The small molecule below binds the protein below.
Small molecule (SMILES): O=P(O)(O)OC[C@H]1O[C@H](O[P](=O)([O-])O)[C@H](O)[C@@H](O)[C@@H]1O

Binding-site contacts:
Ligand atom O1X contacts residue ASP8 of chain 1.A at 2.6 Å (salt-bridge).
Ligand atom O5 contacts residue ALA115 of chain 1.A at 3.6 Å.
Ligand atom O1 contacts residue SER114 of chain 1.A at 3.7 Å.
Ligand atom C6 contacts residue ALA115 of chain 1.A at 3.6 Å (hydrophobic).
Ligand atom O3P contacts residue ARG49 of chain 1.A at 2.9 Å (salt-bridge).
Ligand atom O3X contacts residue ASP8 of chain 1.A at 2.8 Å (salt-bridge).
Ligand atom O6 contacts residue SER116 of chain 1.A at 3.3 Å.
Ligand atom O4 contacts residue VAL47 of chain 1.A at 2.8 Å (h-bond).
Ligand atom C5 contacts residue VAL47 of chain 1.A at 3.2 Å (hydrophobic).
Ligand atom C4 contacts residue VAL47 of chain 1.A at 3.3 Å (hydrophobic).
Ligand atom O3X contacts residue ASP10 of chain 1.A at 3.0 Å (salt-bridge).
Ligand atom P contacts residue ARG49 of chain 1.A at 3.8 Å.
Ligand atom P' contacts residue SER114 of chain 1.A at 3.6 Å.
Ligand atom O2X contacts residue ASP10 of chain 1.A at 3.4 Å (salt-bridge).
Ligand atom O1 contacts residue ASP10 of chain 1.A at 2.8 Å (salt-bridge).
Ligand atom O2X contacts residue ASP8 of chain 1.A at 2.5 Å (salt-bridge).
Ligand atom C1 contacts residue ASP10 of chain 1.A at 3.4 Å.
Ligand atom O1X contacts residue SER114 of chain 1.A at 3.6 Å.
Ligand atom O1P contacts residue LYS117 of chain 1.A at 2.8 Å (salt-bridge).
Ligand atom P' contacts residue MG1 of chain 1.C at 3.6 Å.
Ligand atom O1X contacts residue ALA115 of chain 1.A at 2.9 Å (h-bond).
Ligand atom O3X contacts residue SER114 of chain 1.A at 2.6 Å (h-bond).
Ligand atom O1P contacts residue SER116 of chain 1.A at 3.5 Å.
Ligand atom O2P contacts residue HIS20 of chain 1.A at 3.5 Å.
Ligand atom P' contacts residue ASP8 of chain 1.A at 2.2 Å.
Ligand atom P contacts residue SER116 of chain 1.A at 3.5 Å.
Ligand atom C3 contacts residue VAL47 of chain 1.A at 3.4 Å (hydrophobic).
Ligand atom O6 contacts residue HIS20 of chain 1.A at 3.7 Å.
Ligand atom O4 contacts residue SER52 of chain 1.A at 3.5 Å (h-bond).
Ligand atom O3X contacts residue LEU9 of chain 1.A at 3.0 Å (h-bond).
Ligand atom O3 contacts residue HIS20 of chain 1.A at 3.7 Å.
Ligand atom O1X contacts residue LYS145 of chain 1.A at 2.8 Å (salt-bridge).
Ligand atom O1P contacts residue ARG49 of chain 1.A at 3.2 Å (salt-bridge).
Ligand atom O5 contacts residue ASP10 of chain 1.A at 3.6 Å (salt-bridge).
Ligand atom O2X contacts residue MG1 of chain 1.C at 2.5 Å.
Ligand atom O2P contacts residue SER116 of chain 1.A at 2.7 Å (h-bond).
Ligand atom O2 contacts residue GLY46 of chain 1.A at 3.0 Å (h-bond).
Ligand atom O5 contacts residue SER116 of chain 1.A at 3.2 Å (h-bond).
Ligand atom C2 contacts residue ASP10 of chain 1.A at 3.3 Å.
Ligand atom O2P contacts residue ASN118 of chain 1.A at 2.8 Å (h-bond).

Sequence of chain 1.A:
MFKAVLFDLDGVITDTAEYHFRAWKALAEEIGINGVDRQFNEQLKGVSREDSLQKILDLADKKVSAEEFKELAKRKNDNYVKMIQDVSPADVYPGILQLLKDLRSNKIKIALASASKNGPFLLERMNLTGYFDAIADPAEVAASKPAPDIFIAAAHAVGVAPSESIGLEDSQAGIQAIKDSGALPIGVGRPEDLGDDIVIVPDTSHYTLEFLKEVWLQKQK